A small-molecule ligand and the protein it binds are described below.
Small molecule (SMILES): NCCCCCCO[P](=O)(O)O[P](=O)(O)OC[C@H]1O[C@@H](n2ccc(=O)[nH]c2=O)[C@H](O)[C@@H]1O

Binding-site contacts:
Ligand atom O3B contacts residue HIS229 of chain 1.B at 3.1 Å (h-bond).
Ligand atom O1A contacts residue ARG76 of chain 1.B at 3.1 Å (salt-bridge).
Ligand atom O1A contacts residue HIS232 of chain 1.B at 3.0 Å (h-bond).
Ligand atom C1' contacts residue TRP199 of chain 1.B at 3.6 Å (hydrophobic).
Ligand atom C6 contacts residue PHE111 of chain 1.B at 3.2 Å (hydrophobic).
Ligand atom O3A contacts residue GOL1 of chain 1.Z at 3.5 Å (h-bond).
Ligand atom O1B contacts residue GOL1 of chain 1.Z at 2.9 Å (h-bond).
Ligand atom C4B contacts residue ASP137 of chain 1.B at 3.4 Å.
Ligand atom PB contacts residue MN1 of chain 1.S at 3.3 Å.
Ligand atom O2' contacts residue PRO72 of chain 1.B at 2.9 Å (h-bond).
Ligand atom O3' contacts residue ARG76 of chain 1.B at 3.4 Å (salt-bridge).
Ligand atom O2A contacts residue ARG76 of chain 1.B at 3.2 Å (salt-bridge).
Ligand atom PA contacts residue MN1 of chain 1.S at 3.3 Å.
Ligand atom O1B contacts residue TRP199 of chain 1.B at 3.0 Å (h-bond).
Ligand atom O3' contacts residue VAL138 of chain 1.B at 3.6 Å (h-bond).
Ligand atom O2 contacts residue ARG74 of chain 1.B at 3.0 Å (salt-bridge).
Ligand atom C2 contacts residue ARG74 of chain 1.B at 3.5 Å.
Ligand atom O1A contacts residue ASP139 of chain 1.B at 3.0 Å (salt-bridge).
Ligand atom O4 contacts residue ASP235 of chain 1.B at 3.3 Å.
Ligand atom O1A contacts residue MN1 of chain 1.S at 2.0 Å.
Ligand atom O2' contacts residue VAL138 of chain 1.B at 3.0 Å (h-bond).
Ligand atom C4 contacts residue ASP235 of chain 1.B at 3.5 Å.
Ligand atom O3' contacts residue ASP137 of chain 1.B at 3.3 Å.
Ligand atom N3 contacts residue ARG74 of chain 1.B at 2.8 Å (salt-bridge).
Ligand atom C2B contacts residue VAL138 of chain 1.B at 3.6 Å (hydrophobic).
Ligand atom O2 contacts residue ARG76 of chain 1.B at 3.4 Å.
Ligand atom O3B contacts residue MN1 of chain 1.S at 2.2 Å.
Ligand atom O3B contacts residue HIS232 of chain 1.B at 3.4 Å (h-bond).
Ligand atom O3' contacts residue ASP139 of chain 1.B at 2.9 Å (salt-bridge).
Ligand atom C5B contacts residue ASP137 of chain 1.B at 3.5 Å.
Ligand atom O2 contacts residue PHE73 of chain 1.B at 3.3 Å.
Ligand atom O2B contacts residue HIS232 of chain 1.B at 3.5 Å.
Ligand atom C2 contacts residue PHE111 of chain 1.B at 3.5 Å (hydrophobic).
Ligand atom N1 contacts residue PHE111 of chain 1.B at 3.2 Å.
Ligand atom O2A contacts residue HIS232 of chain 1.B at 3.5 Å.
Ligand atom C1B contacts residue PHE111 of chain 1.B at 3.6 Å (hydrophobic).
Ligand atom C5 contacts residue ASP235 of chain 1.B at 3.5 Å.
Ligand atom O3B contacts residue LYS164 of chain 1.B at 2.8 Å (salt-bridge).
Ligand atom O3A contacts residue MN1 of chain 1.S at 3.6 Å.
Ligand atom PA contacts residue ARG76 of chain 1.B at 3.5 Å.

Sequence of chain 1.B:
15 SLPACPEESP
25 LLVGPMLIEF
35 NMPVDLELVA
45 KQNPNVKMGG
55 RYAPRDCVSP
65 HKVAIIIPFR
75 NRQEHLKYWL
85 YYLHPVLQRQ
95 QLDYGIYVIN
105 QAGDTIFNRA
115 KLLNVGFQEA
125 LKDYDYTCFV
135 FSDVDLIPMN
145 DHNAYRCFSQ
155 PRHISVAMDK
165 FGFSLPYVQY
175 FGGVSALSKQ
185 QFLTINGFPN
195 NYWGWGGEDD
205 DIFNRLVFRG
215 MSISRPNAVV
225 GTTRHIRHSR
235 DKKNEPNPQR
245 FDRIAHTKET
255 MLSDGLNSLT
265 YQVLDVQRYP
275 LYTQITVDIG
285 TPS